This protein binds this small molecule.
Small molecule (SMILES): CC(=O)N[C@H]1[C@H](O[C@H]2[C@H](O)[C@@H](NC(C)=O)CO[C@@H]2CO[C@@H]2O[C@@H](C)[C@@H](O)[C@@H](O)[C@@H]2O)O[C@H](CO)[C@@H](O[C@@H]2O[C@H](CO)[C@@H](O)[C@H](O[C@@H]3O[C@H](CO)[C@@H](O)[C@H](O)[C@@H]3O)[C@@H]2O)[C@@H]1O

Binding-site contacts:
Ligand atom C1 contacts residue ASN120 of chain 41.E at 1.4 Å.
Ligand atom C2 contacts residue ASN120 of chain 41.E at 2.6 Å.
Ligand atom C5 contacts residue ASN120 of chain 41.E at 3.6 Å.
Ligand atom N2 contacts residue ASN120 of chain 41.E at 3.0 Å (h-bond).
Ligand atom O5 contacts residue ASN120 of chain 41.E at 4.0 Å.
Ligand atom C4 contacts residue TRP138 of chain 41.E at 3.3 Å (hydrophobic).
Ligand atom C6 contacts residue ASN120 of chain 41.E at 3.0 Å.
Ligand atom C4 contacts residue ASN120 of chain 41.E at 4.2 Å.
Ligand atom C5 contacts residue ASN120 of chain 41.E at 3.9 Å.
Ligand atom O5 contacts residue ASN120 of chain 41.E at 2.4 Å (h-bond).
Ligand atom C1 contacts residue TRP138 of chain 41.E at 3.9 Å (hydrophobic).
Ligand atom C3 contacts residue TRP138 of chain 41.E at 2.9 Å (hydrophobic).
Ligand atom C7 contacts residue ASN120 of chain 41.E at 3.8 Å.
Ligand atom O7 contacts residue TRP138 of chain 41.E at 3.8 Å.
Ligand atom N2 contacts residue TRP138 of chain 41.E at 3.7 Å.
Ligand atom C8 contacts residue GLY119 of chain 41.E at 3.9 Å.
Ligand atom C3 contacts residue ASN120 of chain 41.E at 3.9 Å.
Ligand atom C2 contacts residue TRP138 of chain 41.E at 3.8 Å (hydrophobic).
Ligand atom C7 contacts residue TRP138 of chain 41.E at 4.3 Å (hydrophobic).
Ligand atom C8 contacts residue TRP138 of chain 41.E at 4.0 Å (hydrophobic).
Ligand atom O7 contacts residue ASN120 of chain 41.E at 4.4 Å.
Ligand atom O5 contacts residue TRP138 of chain 41.E at 4.3 Å.
Ligand atom C8 contacts residue ASN120 of chain 41.E at 4.1 Å.
Ligand atom C5 contacts residue TRP138 of chain 41.E at 3.5 Å (hydrophobic).
Ligand atom O3 contacts residue TRP138 of chain 41.E at 3.5 Å.
Ligand atom O4 contacts residue TRP138 of chain 41.E at 3.1 Å.

Sequence of chain 41.E:
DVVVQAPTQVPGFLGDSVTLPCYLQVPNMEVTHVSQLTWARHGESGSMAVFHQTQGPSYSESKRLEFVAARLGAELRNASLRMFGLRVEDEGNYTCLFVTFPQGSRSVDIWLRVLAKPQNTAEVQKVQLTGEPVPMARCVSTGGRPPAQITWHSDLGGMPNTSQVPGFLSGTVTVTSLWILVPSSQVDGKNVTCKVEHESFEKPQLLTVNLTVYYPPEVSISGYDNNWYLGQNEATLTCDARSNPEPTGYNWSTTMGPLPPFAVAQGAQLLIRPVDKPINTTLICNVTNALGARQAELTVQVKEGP